Sequence of chain 1.A:
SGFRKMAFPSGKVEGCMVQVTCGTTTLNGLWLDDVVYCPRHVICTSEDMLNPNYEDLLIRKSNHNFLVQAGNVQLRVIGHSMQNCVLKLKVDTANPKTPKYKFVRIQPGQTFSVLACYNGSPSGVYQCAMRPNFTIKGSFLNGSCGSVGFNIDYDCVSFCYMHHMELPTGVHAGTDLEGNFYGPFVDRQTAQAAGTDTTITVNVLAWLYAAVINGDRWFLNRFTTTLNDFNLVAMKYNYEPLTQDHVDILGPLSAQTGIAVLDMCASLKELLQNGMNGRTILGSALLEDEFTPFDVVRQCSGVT

A protein and the small-molecule ligand that binds it are described below.
Small molecule (SMILES): CC(=O)N1CCN(Cc2cccc(C)c2)CC1

Binding-site contacts:
Ligand atom C11 contacts residue SER144 of chain 1.A at 4.0 Å.
Ligand atom C3 contacts residue HIS164 of chain 1.A at 4.2 Å.
Ligand atom N1 contacts residue ASN142 of chain 1.A at 3.9 Å.
Ligand atom C2 contacts residue MET165 of chain 1.A at 3.7 Å (hydrophobic).
Ligand atom C4 contacts residue MET49 of chain 1.A at 3.2 Å (hydrophobic).
Ligand atom C10 contacts residue HIS164 of chain 1.A at 3.8 Å.
Ligand atom C11 contacts residue GLY143 of chain 1.A at 3.6 Å.
Ligand atom C7 contacts residue HIS41 of chain 1.A at 4.1 Å.
Ligand atom O contacts residue LEU141 of chain 1.A at 4.2 Å.
Ligand atom O contacts residue CYS145 of chain 1.A at 3.1 Å (h-bond).
Ligand atom C3 contacts residue MET165 of chain 1.A at 3.8 Å (hydrophobic).
Ligand atom C2 contacts residue ARG188 of chain 1.A at 4.0 Å.
Ligand atom C6 contacts residue MET49 of chain 1.A at 4.2 Å (hydrophobic).
Ligand atom C6 contacts residue HIS41 of chain 1.A at 4.1 Å.
Ligand atom C8 contacts residue ASN142 of chain 1.A at 3.7 Å.
Ligand atom O contacts residue ASN142 of chain 1.A at 3.7 Å.
Ligand atom C12 contacts residue SER144 of chain 1.A at 3.6 Å.
Ligand atom C3 contacts residue HIS41 of chain 1.A at 4.2 Å.
Ligand atom C10 contacts residue HIS41 of chain 1.A at 4.1 Å.
Ligand atom C4 contacts residue HIS41 of chain 1.A at 3.6 Å.
Ligand atom C contacts residue GLN189 of chain 1.A at 3.4 Å.
Ligand atom C12 contacts residue CYS145 of chain 1.A at 1.8 Å (hydrophobic).
Ligand atom C13 contacts residue GLN189 of chain 1.A at 4.3 Å.
Ligand atom C11 contacts residue CYS145 of chain 1.A at 2.7 Å (hydrophobic).
Ligand atom C13 contacts residue MET49 of chain 1.A at 4.2 Å (hydrophobic).
Ligand atom O contacts residue SER144 of chain 1.A at 3.3 Å (h-bond).
Ligand atom C2 contacts residue MET49 of chain 1.A at 3.7 Å (hydrophobic).
Ligand atom C12 contacts residue HIS163 of chain 1.A at 3.7 Å.
Ligand atom C4 contacts residue HIS164 of chain 1.A at 4.1 Å.
Ligand atom C1 contacts residue GLN189 of chain 1.A at 4.1 Å.
Ligand atom C5 contacts residue MET49 of chain 1.A at 3.8 Å (hydrophobic).
Ligand atom N1 contacts residue CYS145 of chain 1.A at 3.3 Å (h-bond).
Ligand atom C3 contacts residue MET49 of chain 1.A at 3.2 Å (hydrophobic).
Ligand atom C10 contacts residue CYS145 of chain 1.A at 3.9 Å (hydrophobic).
Ligand atom O contacts residue GLY143 of chain 1.A at 2.7 Å (h-bond).
Ligand atom C11 contacts residue ASN142 of chain 1.A at 4.1 Å.
Ligand atom C9 contacts residue ASN142 of chain 1.A at 4.0 Å.
Ligand atom C9 contacts residue CYS145 of chain 1.A at 3.5 Å (hydrophobic).
Ligand atom C2 contacts residue GLN189 of chain 1.A at 4.1 Å.
Ligand atom C8 contacts residue GLY143 of chain 1.A at 4.2 Å.